A small-molecule ligand and the protein it binds are described below.
Small molecule (SMILES): CC(=O)N[C@@H]1[C@@H](O)[C@H](O)[C@@H](CO)O[C@H]1O

Binding-site contacts:
Ligand atom C1 contacts residue ASN494 of chain 1.A at 1.5 Å.
Ligand atom C5 contacts residue THR496 of chain 1.A at 4.5 Å.
Ligand atom C6 contacts residue THR496 of chain 1.A at 3.8 Å.
Ligand atom O7 contacts residue ASN490 of chain 1.A at 2.7 Å (h-bond).
Ligand atom N2 contacts residue ASN490 of chain 1.A at 3.6 Å.
Ligand atom N2 contacts residue ASN494 of chain 1.A at 3.0 Å (h-bond).
Ligand atom C4 contacts residue ASN494 of chain 1.A at 4.3 Å.
Ligand atom O7 contacts residue ASN494 of chain 1.A at 3.0 Å (h-bond).
Ligand atom C5 contacts residue ASN494 of chain 1.A at 3.8 Å.
Ligand atom C8 contacts residue ASN494 of chain 1.A at 4.2 Å.
Ligand atom C3 contacts residue ASN494 of chain 1.A at 3.9 Å.
Ligand atom O5 contacts residue ASN494 of chain 1.A at 2.5 Å (h-bond).
Ligand atom C8 contacts residue ASN490 of chain 1.A at 3.4 Å.
Ligand atom C7 contacts residue ASN490 of chain 1.A at 3.2 Å.
Ligand atom C7 contacts residue ASN494 of chain 1.A at 3.1 Å.
Ligand atom O5 contacts residue THR496 of chain 1.A at 4.2 Å.
Ligand atom O6 contacts residue THR496 of chain 1.A at 4.4 Å.
Ligand atom O3 contacts residue SER491 of chain 1.A at 3.9 Å.
Ligand atom C2 contacts residue ASN494 of chain 1.A at 2.6 Å.

Sequence of chain 1.A:
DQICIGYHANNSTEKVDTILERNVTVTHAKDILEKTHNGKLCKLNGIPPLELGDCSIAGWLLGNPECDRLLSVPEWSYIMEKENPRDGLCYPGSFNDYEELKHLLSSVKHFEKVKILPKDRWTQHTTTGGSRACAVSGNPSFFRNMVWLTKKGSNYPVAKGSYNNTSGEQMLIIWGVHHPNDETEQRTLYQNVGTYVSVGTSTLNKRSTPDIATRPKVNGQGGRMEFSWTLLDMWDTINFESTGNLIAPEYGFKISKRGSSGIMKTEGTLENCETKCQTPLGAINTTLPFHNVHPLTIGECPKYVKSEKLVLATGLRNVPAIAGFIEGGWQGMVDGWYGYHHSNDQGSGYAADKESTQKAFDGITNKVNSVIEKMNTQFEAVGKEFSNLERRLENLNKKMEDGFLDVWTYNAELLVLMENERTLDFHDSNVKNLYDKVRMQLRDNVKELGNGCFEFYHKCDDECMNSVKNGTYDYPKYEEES